Binding-site contacts:
Ligand atom O1 contacts residue HIS118 of chain 1.B at 2.8 Å (h-bond).
Ligand atom C26 contacts residue VAL76 of chain 1.B at 3.7 Å (hydrophobic).
Ligand atom C12 contacts residue LEU264 of chain 1.B at 3.6 Å (hydrophobic).
Ligand atom O2 contacts residue MET248 of chain 1.B at 3.1 Å.
Ligand atom C26 contacts residue VAL143 of chain 1.B at 3.9 Å (hydrophobic).
Ligand atom O1 contacts residue TYR268 of chain 1.B at 2.6 Å (h-bond).
Ligand atom C18 contacts residue VAL136 of chain 1.B at 3.9 Å (hydrophobic).
Ligand atom C23 contacts residue ILE121 of chain 1.B at 3.9 Å (hydrophobic).
Ligand atom C11 contacts residue LEU264 of chain 1.B at 3.7 Å (hydrophobic).
Ligand atom C2 contacts residue LYS162 of chain 1.B at 3.6 Å.
Ligand atom O1 contacts residue THR84 of chain 1.B at 3.7 Å.
Ligand atom O3 contacts residue PGO1 of chain 1.M at 3.6 Å.
Ligand atom C19 contacts residue VAL136 of chain 1.B at 3.7 Å (hydrophobic).
Ligand atom C10 contacts residue PHE77 of chain 1.B at 3.8 Å (hydrophobic).
Ligand atom C12 contacts residue HIS244 of chain 1.B at 3.8 Å.
Ligand atom C17 contacts residue THR83 of chain 1.B at 3.4 Å.
Ligand atom O2 contacts residue LEU264 of chain 1.B at 3.5 Å.
Ligand atom C23 contacts residue THR84 of chain 1.B at 3.9 Å.
Ligand atom O4 contacts residue TRP59 of chain 1.B at 2.8 Å.
Ligand atom C29 contacts residue TRP59 of chain 1.B at 3.2 Å (hydrophobic).
Ligand atom C6 contacts residue CYS80 of chain 1.B at 3.7 Å (hydrophobic).
Ligand atom C25 contacts residue VAL76 of chain 1.B at 3.6 Å (hydrophobic).
Ligand atom C8 contacts residue CYS80 of chain 1.B at 3.7 Å (hydrophobic).
Ligand atom C2 contacts residue ILE159 of chain 1.B at 3.6 Å (hydrophobic).
Ligand atom C12 contacts residue TYR268 of chain 1.B at 3.2 Å (hydrophobic).
Ligand atom O contacts residue CYS80 of chain 1.B at 3.7 Å.
Ligand atom O1 contacts residue HIS244 of chain 1.B at 3.1 Å (h-bond).
Ligand atom C3 contacts residue LEU125 of chain 1.B at 3.6 Å (hydrophobic).
Ligand atom C16 contacts residue LEU134 of chain 1.B at 3.7 Å (hydrophobic).
Ligand atom C24 contacts residue ARG79 of chain 1.B at 3.8 Å.
Ligand atom C1 contacts residue ILE159 of chain 1.B at 3.8 Å (hydrophobic).
Ligand atom C29 contacts residue GLU54 of chain 1.B at 3.2 Å.
Ligand atom O2 contacts residue TYR268 of chain 1.B at 3.1 Å (h-bond).
Ligand atom C28 contacts residue TRP59 of chain 1.B at 3.9 Å (hydrophobic).
Ligand atom C27 contacts residue LEU50 of chain 1.B at 3.8 Å (hydrophobic).
Ligand atom C11 contacts residue THR84 of chain 1.B at 3.5 Å.
Ligand atom C4 contacts residue LEU125 of chain 1.B at 3.9 Å (hydrophobic).
Ligand atom O3 contacts residue THR83 of chain 1.B at 3.4 Å.
Ligand atom C22 contacts residue ILE121 of chain 1.B at 3.6 Å (hydrophobic).
Ligand atom C29 contacts residue LEU50 of chain 1.B at 3.2 Å (hydrophobic).

Sequence of chain 1.B:
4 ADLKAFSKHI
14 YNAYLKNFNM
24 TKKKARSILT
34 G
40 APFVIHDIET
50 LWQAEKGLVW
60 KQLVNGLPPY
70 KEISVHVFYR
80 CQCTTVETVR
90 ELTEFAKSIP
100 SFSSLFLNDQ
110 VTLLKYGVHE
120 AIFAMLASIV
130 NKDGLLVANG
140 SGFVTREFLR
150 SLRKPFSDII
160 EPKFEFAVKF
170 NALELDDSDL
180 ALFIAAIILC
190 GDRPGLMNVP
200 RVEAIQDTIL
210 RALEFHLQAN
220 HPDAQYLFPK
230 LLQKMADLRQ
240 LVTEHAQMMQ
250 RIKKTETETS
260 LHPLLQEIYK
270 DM

This protein binds this small molecule.
Small molecule (SMILES): COc1cccc(-c2ccc(C(=O)N(Cc3ccccc3OCCCCCC(=O)O)C3CC3)cc2)c1